This small molecule binds to this protein.
Small molecule (SMILES): CC(C)=CCC/C(C)=C\CNCCNC1C2CC3CC(C2)CC1C3

Binding-site contacts:
Ligand atom CAT contacts residue TYR63 of chain 1.A at 3.9 Å (hydrophobic).
Ligand atom CAB contacts residue CYS279 of chain 1.A at 3.6 Å (hydrophobic).
Ligand atom CAA contacts residue MET197 of chain 1.A at 3.4 Å (hydrophobic).
Ligand atom CAJ contacts residue MET197 of chain 1.A at 4.2 Å (hydrophobic).
Ligand atom CAU contacts residue ASP70 of chain 1.A at 3.9 Å.
Ligand atom CAJ contacts residue LEU201 of chain 1.A at 3.6 Å (hydrophobic).
Ligand atom CAW contacts residue ASP70 of chain 1.A at 4.2 Å.
Ligand atom CAF contacts residue GLY170 of chain 1.A at 4.1 Å.
Ligand atom CAO contacts residue ASP70 of chain 1.A at 3.2 Å.
Ligand atom CAU contacts residue ARG67 of chain 1.A at 4.0 Å.
Ligand atom CAN contacts residue LEU66 of chain 1.A at 4.0 Å (hydrophobic).
Ligand atom CAM contacts residue ASP70 of chain 1.A at 4.2 Å.
Ligand atom CAH contacts residue GLN202 of chain 1.A at 4.1 Å.
Ligand atom CAR contacts residue MET197 of chain 1.A at 4.1 Å (hydrophobic).
Ligand atom CAR contacts residue GLY170 of chain 1.A at 3.9 Å.
Ligand atom NAP contacts residue ALA166 of chain 1.A at 3.7 Å.
Ligand atom CAD contacts residue LEU173 of chain 1.A at 4.3 Å (hydrophobic).
Ligand atom CAS contacts residue VAL169 of chain 1.A at 4.1 Å (hydrophobic).
Ligand atom CAD contacts residue GLY170 of chain 1.A at 3.4 Å.
Ligand atom CAA contacts residue SER174 of chain 1.A at 4.2 Å.
Ligand atom CAL contacts residue TYR63 of chain 1.A at 3.8 Å (hydrophobic).
Ligand atom CAE contacts residue ALA166 of chain 1.A at 4.0 Å (hydrophobic).
Ligand atom CAA contacts residue GLY170 of chain 1.A at 3.8 Å.
Ligand atom CAE contacts residue VAL169 of chain 1.A at 4.1 Å (hydrophobic).
Ligand atom CAM contacts residue ARG67 of chain 1.A at 4.0 Å.
Ligand atom CAF contacts residue LEU173 of chain 1.A at 3.7 Å (hydrophobic).
Ligand atom CAI contacts residue GLN202 of chain 1.A at 3.6 Å.
Ligand atom CAC contacts residue PHE44 of chain 1.A at 4.1 Å (hydrophobic).
Ligand atom NAP contacts residue GLN202 of chain 1.A at 4.0 Å.
Ligand atom CAG contacts residue VAL169 of chain 1.A at 4.1 Å (hydrophobic).
Ligand atom CAB contacts residue LEU173 of chain 1.A at 3.6 Å (hydrophobic).
Ligand atom CAO contacts residue LEU66 of chain 1.A at 3.8 Å (hydrophobic).
Ligand atom CAC contacts residue VAL169 of chain 1.A at 4.1 Å (hydrophobic).
Ligand atom CAS contacts residue LEU201 of chain 1.A at 3.9 Å (hydrophobic).
Ligand atom CAA contacts residue TYR266 of chain 1.A at 3.5 Å (hydrophobic).
Ligand atom CAK contacts residue LEU66 of chain 1.A at 4.1 Å (hydrophobic).
Ligand atom CAK contacts residue TYR63 of chain 1.A at 3.8 Å (hydrophobic).
Ligand atom CAD contacts residue MET197 of chain 1.A at 4.2 Å (hydrophobic).
Ligand atom CAG contacts residue ALA166 of chain 1.A at 4.1 Å (hydrophobic).
Ligand atom CAK contacts residue ARG67 of chain 1.A at 4.0 Å.

Sequence of chain 1.A:
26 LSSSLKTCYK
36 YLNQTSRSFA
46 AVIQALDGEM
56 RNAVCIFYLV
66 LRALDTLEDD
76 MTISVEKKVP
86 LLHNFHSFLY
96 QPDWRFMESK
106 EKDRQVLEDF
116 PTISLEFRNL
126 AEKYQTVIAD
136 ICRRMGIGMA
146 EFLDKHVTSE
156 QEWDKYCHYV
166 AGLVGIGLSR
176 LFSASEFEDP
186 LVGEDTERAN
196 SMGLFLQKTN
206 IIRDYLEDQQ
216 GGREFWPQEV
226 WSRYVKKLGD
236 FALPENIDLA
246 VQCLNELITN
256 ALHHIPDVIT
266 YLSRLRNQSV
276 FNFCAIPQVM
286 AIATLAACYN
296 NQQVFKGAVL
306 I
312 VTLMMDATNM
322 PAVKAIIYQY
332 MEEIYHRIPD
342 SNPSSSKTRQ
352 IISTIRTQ